This small molecule binds to this protein.
Small molecule (SMILES): C=C1/C(=C\C=C2/CCC[C@]3(C)[C@@H]([C@H](C)CCCC(C)(C)N)CC[C@@H]23)C[C@@H](O)C[C@@H]1O

Sequence of chain 1.A:
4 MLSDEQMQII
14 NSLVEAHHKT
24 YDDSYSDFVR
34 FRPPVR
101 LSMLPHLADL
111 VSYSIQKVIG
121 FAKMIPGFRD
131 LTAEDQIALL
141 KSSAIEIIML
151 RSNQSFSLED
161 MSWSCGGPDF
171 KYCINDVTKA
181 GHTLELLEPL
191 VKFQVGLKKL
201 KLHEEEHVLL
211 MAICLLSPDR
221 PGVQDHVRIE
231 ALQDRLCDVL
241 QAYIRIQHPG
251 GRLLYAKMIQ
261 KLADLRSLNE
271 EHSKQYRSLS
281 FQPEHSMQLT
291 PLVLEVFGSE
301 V

Binding-site contacts:
Ligand atom C24 contacts residue SER114 of chain 1.A at 3.7 Å.
Ligand atom C19 contacts residue SER152 of chain 1.A at 3.7 Å.
Ligand atom C16 contacts residue VAL177 of chain 1.A at 4.0 Å (hydrophobic).
Ligand atom O contacts residue SER152 of chain 1.A at 3.2 Å.
Ligand atom C22 contacts residue SER155 of chain 1.A at 3.6 Å.
Ligand atom C15 contacts residue TRP163 of chain 1.A at 3.6 Å (hydrophobic).
Ligand atom C22 contacts residue CYS165 of chain 1.A at 4.0 Å (hydrophobic).
Ligand atom C21 contacts residue SER155 of chain 1.A at 3.5 Å.
Ligand atom C18 contacts residue SER152 of chain 1.A at 3.5 Å.
Ligand atom C3 contacts residue VAL111 of chain 1.A at 4.0 Å (hydrophobic).
Ligand atom O1 contacts residue ARG151 of chain 1.A at 2.9 Å (salt-bridge).
Ligand atom C10 contacts residue VAL111 of chain 1.A at 3.7 Å (hydrophobic).
Ligand atom C contacts residue LEU186 of chain 1.A at 3.7 Å (hydrophobic).
Ligand atom O1 contacts residue SER114 of chain 1.A at 2.7 Å (h-bond).
Ligand atom C24 contacts residue SER152 of chain 1.A at 4.0 Å.
Ligand atom C23 contacts residue ARG151 of chain 1.A at 4.0 Å.
Ligand atom C26 contacts residue ILE148 of chain 1.A at 3.8 Å (hydrophobic).
Ligand atom C23 contacts residue TYR24 of chain 1.A at 4.0 Å (hydrophobic).
Ligand atom C26 contacts residue LEU110 of chain 1.A at 3.9 Å (hydrophobic).
Ligand atom C4 contacts residue VAL111 of chain 1.A at 3.8 Å (hydrophobic).
Ligand atom O contacts residue ARG151 of chain 1.A at 4.0 Å.
Ligand atom C6 contacts residue LEU289 of chain 1.A at 3.9 Å (hydrophobic).
Ligand atom C7 contacts residue LEU107 of chain 1.A at 3.9 Å (hydrophobic).
Ligand atom C25 contacts residue SER152 of chain 1.A at 3.7 Å.
Ligand atom C12 contacts residue ILE148 of chain 1.A at 3.9 Å (hydrophobic).
Ligand atom C24 contacts residue ARG151 of chain 1.A at 3.7 Å.
Ligand atom C3 contacts residue HIS182 of chain 1.A at 3.7 Å.
Ligand atom N contacts residue HIS182 of chain 1.A at 3.2 Å (h-bond).
Ligand atom C25 contacts residue SER114 of chain 1.A at 4.0 Å.
Ligand atom C20 contacts residue SER152 of chain 1.A at 3.7 Å.
Ligand atom C17 contacts residue VAL177 of chain 1.A at 3.5 Å (hydrophobic).
Ligand atom C contacts residue HIS182 of chain 1.A at 3.8 Å.
Ligand atom C14 contacts residue TRP163 of chain 1.A at 3.7 Å (hydrophobic).
Ligand atom O contacts residue SER155 of chain 1.A at 3.0 Å (h-bond).
Ligand atom C26 contacts residue SER114 of chain 1.A at 3.1 Å.
Ligand atom C22 contacts residue TYR24 of chain 1.A at 3.4 Å (hydrophobic).
Ligand atom C19 contacts residue TRP163 of chain 1.A at 3.9 Å (hydrophobic).
Ligand atom O contacts residue TYR24 of chain 1.A at 2.7 Å (h-bond).
Ligand atom C21 contacts residue CYS165 of chain 1.A at 3.4 Å (hydrophobic).
Ligand atom C8 contacts residue LEU190 of chain 1.A at 4.0 Å (hydrophobic).